The protein below binds the small molecule below.
Small molecule (SMILES): CC1=N[C@@H]2[C@@H](O)[C@H](O)[C@@H](CO)O[C@@H]2S1

Binding-site contacts:
Ligand atom O3 contacts residue HIS174 of chain 1.Q at 3.1 Å.
Ligand atom N2 contacts residue HIS174 of chain 1.Q at 4.2 Å.
Ligand atom O4 contacts residue ARG90 of chain 1.Q at 3.1 Å (salt-bridge).
Ligand atom O3 contacts residue ASP119 of chain 1.Q at 4.0 Å.
Ligand atom S1 contacts residue TYR333 of chain 1.Q at 2.8 Å (h-bond).
Ligand atom O6 contacts residue TYR333 of chain 1.Q at 3.2 Å.
Ligand atom C4 contacts residue ARG90 of chain 1.Q at 4.0 Å.
Ligand atom O3 contacts residue GLU235 of chain 1.Q at 4.2 Å.
Ligand atom C1 contacts residue TRP304 of chain 1.Q at 3.6 Å (hydrophobic).
Ligand atom N2 contacts residue ASP234 of chain 1.Q at 2.6 Å (salt-bridge).
Ligand atom C8 contacts residue TRP285 of chain 1.Q at 2.6 Å (hydrophobic).
Ligand atom C7 contacts residue TRP285 of chain 1.Q at 4.1 Å (hydrophobic).
Ligand atom C3 contacts residue ARG90 of chain 1.Q at 4.0 Å.
Ligand atom N2 contacts residue GLU235 of chain 1.Q at 4.2 Å.
Ligand atom C6 contacts residue TRP372 of chain 1.Q at 4.0 Å (hydrophobic).
Ligand atom C8 contacts residue TRP372 of chain 1.Q at 3.7 Å (hydrophobic).
Ligand atom O5 contacts residue GLU235 of chain 1.Q at 4.2 Å.
Ligand atom C2 contacts residue TRP372 of chain 1.Q at 4.2 Å (hydrophobic).
Ligand atom C8 contacts residue ASP234 of chain 1.Q at 3.8 Å.
Ligand atom O4 contacts residue TRP372 of chain 1.Q at 3.2 Å.
Ligand atom S1 contacts residue TRP372 of chain 1.Q at 3.4 Å.
Ligand atom C7 contacts residue TRP372 of chain 1.Q at 3.4 Å (hydrophobic).
Ligand atom O3 contacts residue TRP372 of chain 1.Q at 3.7 Å.
Ligand atom C1 contacts residue GLU235 of chain 1.Q at 3.8 Å.
Ligand atom C7 contacts residue ASP234 of chain 1.Q at 3.3 Å.
Ligand atom O5 contacts residue TRP304 of chain 1.Q at 3.6 Å.
Ligand atom O4 contacts residue GLU374 of chain 1.Q at 3.3 Å (salt-bridge).
Ligand atom C1 contacts residue TYR333 of chain 1.Q at 4.2 Å (hydrophobic).
Ligand atom C3 contacts residue HIS174 of chain 1.Q at 4.2 Å.
Ligand atom C3 contacts residue TRP372 of chain 1.Q at 3.6 Å (hydrophobic).
Ligand atom C5 contacts residue TRP372 of chain 1.Q at 3.8 Å (hydrophobic).
Ligand atom C2 contacts residue GLU235 of chain 1.Q at 3.3 Å.
Ligand atom C1 contacts residue ASP234 of chain 1.Q at 3.7 Å.
Ligand atom C4 contacts residue TRP372 of chain 1.Q at 3.9 Å (hydrophobic).
Ligand atom O3 contacts residue ARG90 of chain 1.Q at 2.8 Å (salt-bridge).
Ligand atom N2 contacts residue TRP372 of chain 1.Q at 3.6 Å.
Ligand atom S1 contacts residue TRP304 of chain 1.Q at 3.5 Å.
Ligand atom C2 contacts residue HIS174 of chain 1.Q at 4.1 Å.
Ligand atom C2 contacts residue ASP234 of chain 1.Q at 3.1 Å.
Ligand atom C3 contacts residue GLU235 of chain 1.Q at 4.2 Å.

Sequence of chain 1.Q:
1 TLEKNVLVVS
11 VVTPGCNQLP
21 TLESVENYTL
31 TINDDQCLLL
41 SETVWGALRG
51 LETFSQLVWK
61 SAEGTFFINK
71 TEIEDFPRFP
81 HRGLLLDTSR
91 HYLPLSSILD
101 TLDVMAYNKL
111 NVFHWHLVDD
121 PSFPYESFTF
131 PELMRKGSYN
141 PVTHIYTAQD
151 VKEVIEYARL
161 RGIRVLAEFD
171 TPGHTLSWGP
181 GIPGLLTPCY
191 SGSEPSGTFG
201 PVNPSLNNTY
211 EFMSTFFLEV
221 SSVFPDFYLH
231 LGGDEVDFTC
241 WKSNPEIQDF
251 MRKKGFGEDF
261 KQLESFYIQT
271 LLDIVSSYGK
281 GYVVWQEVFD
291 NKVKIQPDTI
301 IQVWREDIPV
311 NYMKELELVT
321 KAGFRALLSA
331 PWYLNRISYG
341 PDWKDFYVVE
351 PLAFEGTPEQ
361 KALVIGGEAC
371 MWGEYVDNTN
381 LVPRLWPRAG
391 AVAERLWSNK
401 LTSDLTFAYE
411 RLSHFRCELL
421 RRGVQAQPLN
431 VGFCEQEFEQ